Binding-site contacts:
Ligand atom O6 contacts residue ALA222 of chain 1.D at 3.7 Å.
Ligand atom C6 contacts residue PHE131 of chain 1.D at 3.9 Å (hydrophobic).
Ligand atom C3 contacts residue ALA218 of chain 1.D at 3.9 Å (hydrophobic).
Ligand atom O5 contacts residue ALA218 of chain 1.D at 3.6 Å.
Ligand atom C5 contacts residue PHE131 of chain 1.D at 3.6 Å (hydrophobic).
Ligand atom C4 contacts residue PHE131 of chain 1.D at 3.8 Å (hydrophobic).
Ligand atom O4 contacts residue GLY217 of chain 1.D at 3.1 Å.
Ligand atom O2 contacts residue GLN219 of chain 1.D at 4.0 Å.
Ligand atom O3 contacts residue PHE131 of chain 1.D at 4.0 Å.
Ligand atom O6 contacts residue PHE131 of chain 1.D at 4.1 Å.
Ligand atom C6 contacts residue ALA88 of chain 1.D at 4.2 Å (hydrophobic).
Ligand atom O3 contacts residue ASN133 of chain 1.D at 2.9 Å (h-bond).
Ligand atom C1 contacts residue ALA218 of chain 1.D at 3.9 Å (hydrophobic).
Ligand atom C2 contacts residue GLN219 of chain 1.D at 4.2 Å.
Ligand atom C3 contacts residue ASP89 of chain 1.D at 3.5 Å.
Ligand atom O2 contacts residue ASN133 of chain 1.D at 3.6 Å (h-bond).
Ligand atom C2 contacts residue ASN133 of chain 1.D at 4.1 Å.
Ligand atom C4 contacts residue ALA218 of chain 1.D at 4.2 Å (hydrophobic).
Ligand atom O4 contacts residue TYR106 of chain 1.D at 4.2 Å.
Ligand atom O3 contacts residue ASP89 of chain 1.D at 2.6 Å (salt-bridge).
Ligand atom C4 contacts residue ASP89 of chain 1.D at 3.4 Å.
Ligand atom C6 contacts residue ALA222 of chain 1.D at 3.6 Å (hydrophobic).
Ligand atom O3 contacts residue TYR106 of chain 1.D at 3.7 Å.
Ligand atom O4 contacts residue ASP89 of chain 1.D at 2.7 Å (salt-bridge).
Ligand atom O3 contacts residue GLN219 of chain 1.D at 3.2 Å (h-bond).
Ligand atom C3 contacts residue PHE131 of chain 1.D at 3.6 Å (hydrophobic).
Ligand atom C3 contacts residue GLN219 of chain 1.D at 4.3 Å.
Ligand atom O4 contacts residue ALA218 of chain 1.D at 3.0 Å (h-bond).
Ligand atom O4 contacts residue ALA218 of chain 1.D at 3.4 Å.
Ligand atom O3 contacts residue ALA218 of chain 1.D at 3.6 Å.
Ligand atom C4 contacts residue ALA88 of chain 1.D at 4.0 Å (hydrophobic).
Ligand atom C6 contacts residue GLY217 of chain 1.D at 4.3 Å.
Ligand atom O6 contacts residue GLN219 of chain 1.D at 3.0 Å (h-bond).
Ligand atom C4 contacts residue ALA218 of chain 1.D at 4.2 Å (hydrophobic).
Ligand atom O4 contacts residue ALA88 of chain 1.D at 4.0 Å.
Ligand atom C2 contacts residue ALA218 of chain 1.D at 4.0 Å (hydrophobic).
Ligand atom C6 contacts residue ALA218 of chain 1.D at 4.0 Å (hydrophobic).
Ligand atom O3 contacts residue GLY107 of chain 1.D at 3.0 Å (h-bond).
Ligand atom C3 contacts residue ASN133 of chain 1.D at 3.4 Å.
Ligand atom C6 contacts residue GLN219 of chain 1.D at 4.2 Å.

The small molecule below binds the protein below.
Small molecule (SMILES): OC[C@H]1O[C@@H](O[C@H]2[C@H](O)[C@@H](O)[C@H](O)O[C@@H]2CO)[C@H](O)[C@@H](O)[C@H]1O

Sequence of chain 1.D:
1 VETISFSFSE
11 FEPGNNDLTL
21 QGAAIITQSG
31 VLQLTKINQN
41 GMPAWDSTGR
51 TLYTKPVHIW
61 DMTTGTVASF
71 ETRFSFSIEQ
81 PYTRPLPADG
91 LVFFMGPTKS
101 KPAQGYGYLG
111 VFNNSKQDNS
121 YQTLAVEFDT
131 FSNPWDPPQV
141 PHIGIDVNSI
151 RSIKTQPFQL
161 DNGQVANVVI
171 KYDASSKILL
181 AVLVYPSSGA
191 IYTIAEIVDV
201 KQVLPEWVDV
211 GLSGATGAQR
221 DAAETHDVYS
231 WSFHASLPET